Sequence of chain 1.H:
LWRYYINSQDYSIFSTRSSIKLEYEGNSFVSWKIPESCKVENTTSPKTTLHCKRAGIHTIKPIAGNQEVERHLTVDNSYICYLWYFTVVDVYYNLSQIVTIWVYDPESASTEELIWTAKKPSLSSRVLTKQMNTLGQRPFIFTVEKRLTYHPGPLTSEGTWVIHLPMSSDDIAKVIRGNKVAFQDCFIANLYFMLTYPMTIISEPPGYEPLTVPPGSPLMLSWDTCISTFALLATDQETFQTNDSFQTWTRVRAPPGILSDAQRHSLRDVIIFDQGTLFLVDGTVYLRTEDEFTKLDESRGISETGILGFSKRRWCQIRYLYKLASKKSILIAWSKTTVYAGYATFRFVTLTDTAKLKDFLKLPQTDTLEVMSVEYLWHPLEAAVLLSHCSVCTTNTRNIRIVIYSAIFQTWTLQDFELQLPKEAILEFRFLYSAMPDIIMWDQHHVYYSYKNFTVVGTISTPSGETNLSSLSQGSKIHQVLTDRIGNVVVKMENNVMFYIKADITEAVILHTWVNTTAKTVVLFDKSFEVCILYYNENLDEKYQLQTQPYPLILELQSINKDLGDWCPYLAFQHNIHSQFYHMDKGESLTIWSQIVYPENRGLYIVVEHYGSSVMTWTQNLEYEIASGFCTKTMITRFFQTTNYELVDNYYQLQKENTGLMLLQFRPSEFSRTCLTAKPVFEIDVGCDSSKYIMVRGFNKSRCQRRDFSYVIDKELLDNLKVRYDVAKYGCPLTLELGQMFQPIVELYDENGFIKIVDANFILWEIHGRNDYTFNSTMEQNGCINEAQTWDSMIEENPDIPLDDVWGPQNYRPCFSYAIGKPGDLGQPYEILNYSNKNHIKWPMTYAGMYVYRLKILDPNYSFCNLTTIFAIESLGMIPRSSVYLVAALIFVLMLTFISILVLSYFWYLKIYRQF

This small molecule binds to this protein.
Small molecule (SMILES): CC(=O)N[C@H]1[C@H](O[C@H]2[C@H](O)[C@@H](NC(C)=O)CO[C@@H]2CO)O[C@H](CO)[C@@H](O[C@@H]2O[C@H](CO[C@@H]3O[C@H](CO)[C@@H](O)[C@H](O)[C@@H]3O)[C@@H](O)[C@H](O[C@@H]3O[C@H](CO)[C@@H](O)[C@H](O)[C@@H]3O)[C@@H]2O)[C@@H]1O

Binding-site contacts:
Ligand atom O6 contacts residue ASN836 of chain 1.H at 2.2 Å (h-bond).
Ligand atom C7 contacts residue ASN836 of chain 1.H at 3.5 Å.
Ligand atom O5 contacts residue ASN891 of chain 1.H at 3.7 Å.
Ligand atom N2 contacts residue ASN888 of chain 1.H at 2.7 Å (h-bond).
Ligand atom O7 contacts residue ASN888 of chain 1.H at 2.9 Å (h-bond).
Ligand atom C8 contacts residue ASN888 of chain 1.H at 4.0 Å.
Ligand atom C6 contacts residue PHE870 of chain 1.H at 3.8 Å (hydrophobic).
Ligand atom C4 contacts residue PHE870 of chain 1.H at 2.8 Å (hydrophobic).
Ligand atom C1 contacts residue ASN888 of chain 1.H at 1.8 Å.
Ligand atom C6 contacts residue ASN891 of chain 1.H at 3.8 Å.
Ligand atom C6 contacts residue ASN836 of chain 1.H at 3.2 Å.
Ligand atom C3 contacts residue ASN888 of chain 1.H at 4.0 Å.
Ligand atom C6 contacts residue PHE870 of chain 1.H at 3.9 Å (hydrophobic).
Ligand atom O7 contacts residue ASN815 of chain 1.H at 3.7 Å.
Ligand atom C5 contacts residue PHE870 of chain 1.H at 2.7 Å (hydrophobic).
Ligand atom N2 contacts residue ASN836 of chain 1.H at 3.0 Å (h-bond).
Ligand atom O5 contacts residue PHE870 of chain 1.H at 3.5 Å.
Ligand atom O5 contacts residue ASN888 of chain 1.H at 2.7 Å (h-bond).
Ligand atom C2 contacts residue ASN888 of chain 1.H at 2.5 Å.
Ligand atom O6 contacts residue ASN891 of chain 1.H at 2.5 Å (h-bond).
Ligand atom O5 contacts residue PHE870 of chain 1.H at 3.6 Å.
Ligand atom C7 contacts residue ASN888 of chain 1.H at 2.9 Å.
Ligand atom C1 contacts residue PHE870 of chain 1.H at 3.5 Å (hydrophobic).
Ligand atom O2 contacts residue SER871 of chain 1.H at 3.5 Å (h-bond).
Ligand atom O3 contacts residue PHE870 of chain 1.H at 3.9 Å.
Ligand atom C2 contacts residue PHE870 of chain 1.H at 3.8 Å (hydrophobic).
Ligand atom O6 contacts residue PHE870 of chain 1.H at 4.0 Å.
Ligand atom C2 contacts residue ASN836 of chain 1.H at 4.1 Å.
Ligand atom O2 contacts residue PHE870 of chain 1.H at 3.6 Å (h-bond).
Ligand atom O7 contacts residue ASP813 of chain 1.H at 3.4 Å (salt-bridge).
Ligand atom C3 contacts residue PHE870 of chain 1.H at 2.8 Å (hydrophobic).
Ligand atom C1 contacts residue PHE870 of chain 1.H at 3.3 Å (hydrophobic).
Ligand atom O4 contacts residue PHE870 of chain 1.H at 2.3 Å.
Ligand atom C8 contacts residue GLN835 of chain 1.H at 4.1 Å.
Ligand atom C8 contacts residue ASP813 of chain 1.H at 3.0 Å.
Ligand atom O5 contacts residue ASN815 of chain 1.H at 4.1 Å.
Ligand atom O2 contacts residue TYR872 of chain 1.H at 4.0 Å.
Ligand atom C8 contacts residue ASN836 of chain 1.H at 3.1 Å.
Ligand atom C7 contacts residue ASP813 of chain 1.H at 3.3 Å.
Ligand atom C5 contacts residue ASN888 of chain 1.H at 3.9 Å.